The protein below binds the small molecule below.
Small molecule (SMILES): Nc1nc2c(ncn2[C@@H]2O[C@H](CO[P](=O)(O)O[P](=O)(O)NP(=O)(O)O)[C@@H](O)[C@H]2O)c(=O)[nH]1

Sequence of chain 1.D:
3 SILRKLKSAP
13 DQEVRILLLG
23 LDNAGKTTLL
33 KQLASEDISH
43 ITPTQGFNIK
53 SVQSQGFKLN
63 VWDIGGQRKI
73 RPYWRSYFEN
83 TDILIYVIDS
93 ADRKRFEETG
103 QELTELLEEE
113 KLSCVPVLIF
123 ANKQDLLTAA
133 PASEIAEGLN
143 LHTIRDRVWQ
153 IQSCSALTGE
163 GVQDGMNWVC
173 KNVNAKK

Binding-site contacts:
Ligand atom C6 contacts residue ASP127 of chain 1.D at 3.6 Å.
Ligand atom O2B contacts residue GLY27 of chain 1.D at 2.6 Å (h-bond).
Ligand atom O6 contacts residue SER157 of chain 1.D at 3.1 Å (h-bond).
Ligand atom O2G contacts residue THR46 of chain 1.D at 2.7 Å (h-bond).
Ligand atom O2G contacts residue PRO45 of chain 1.D at 3.6 Å.
Ligand atom O1G contacts residue LYS28 of chain 1.D at 3.2 Å (salt-bridge).
Ligand atom O1B contacts residue MG1 of chain 1.U at 2.1 Å.
Ligand atom O6 contacts residue ASP127 of chain 1.D at 3.6 Å (salt-bridge).
Ligand atom N1 contacts residue ASP127 of chain 1.D at 2.7 Å (salt-bridge).
Ligand atom O1G contacts residue GLY67 of chain 1.D at 3.2 Å.
Ligand atom O1B contacts residue THR29 of chain 1.D at 2.6 Å (h-bond).
Ligand atom N3B contacts residue ASN25 of chain 1.D at 2.9 Å (h-bond).
Ligand atom O6 contacts residue ALA158 of chain 1.D at 2.9 Å (h-bond).
Ligand atom O1A contacts residue ILE43 of chain 1.D at 3.4 Å.
Ligand atom C2 contacts residue ASP127 of chain 1.D at 3.5 Å.
Ligand atom N2 contacts residue LEU159 of chain 1.D at 3.5 Å.
Ligand atom O6 contacts residue LEU159 of chain 1.D at 3.2 Å (h-bond).
Ligand atom O2A contacts residue GLY27 of chain 1.D at 3.3 Å.
Ligand atom O2A contacts residue THR30 of chain 1.D at 2.9 Å (h-bond).
Ligand atom PB contacts residue MG1 of chain 1.U at 3.3 Å.
Ligand atom O6 contacts residue LYS125 of chain 1.D at 3.3 Å.
Ligand atom N7 contacts residue ASN124 of chain 1.D at 3.2 Å (h-bond).
Ligand atom N2 contacts residue ASP127 of chain 1.D at 3.0 Å (salt-bridge).
Ligand atom O2B contacts residue LYS28 of chain 1.D at 2.4 Å (salt-bridge).
Ligand atom O1G contacts residue GLY68 of chain 1.D at 2.4 Å (h-bond).
Ligand atom O6 contacts residue ASN124 of chain 1.D at 3.1 Å (h-bond).
Ligand atom C2 contacts residue LEU159 of chain 1.D at 3.5 Å (hydrophobic).
Ligand atom O2B contacts residue ALA26 of chain 1.D at 3.5 Å (h-bond).
Ligand atom C4' contacts residue ASN25 of chain 1.D at 3.4 Å.
Ligand atom PB contacts residue LYS28 of chain 1.D at 3.3 Å.
Ligand atom C5' contacts residue ASN25 of chain 1.D at 3.5 Å.
Ligand atom O2G contacts residue MG1 of chain 1.U at 2.2 Å.
Ligand atom C6 contacts residue LYS125 of chain 1.D at 3.6 Å.
Ligand atom O1G contacts residue MG1 of chain 1.U at 3.3 Å.
Ligand atom N3B contacts residue LYS28 of chain 1.D at 3.0 Å (salt-bridge).
Ligand atom PB contacts residue GLY27 of chain 1.D at 3.5 Å.
Ligand atom O2A contacts residue THR29 of chain 1.D at 3.6 Å (h-bond).
Ligand atom O3A contacts residue GLY27 of chain 1.D at 3.1 Å (h-bond).
Ligand atom O4' contacts residue LYS125 of chain 1.D at 2.9 Å (salt-bridge).
Ligand atom PG contacts residue MG1 of chain 1.U at 3.1 Å.